Sequence of chain 12.N:
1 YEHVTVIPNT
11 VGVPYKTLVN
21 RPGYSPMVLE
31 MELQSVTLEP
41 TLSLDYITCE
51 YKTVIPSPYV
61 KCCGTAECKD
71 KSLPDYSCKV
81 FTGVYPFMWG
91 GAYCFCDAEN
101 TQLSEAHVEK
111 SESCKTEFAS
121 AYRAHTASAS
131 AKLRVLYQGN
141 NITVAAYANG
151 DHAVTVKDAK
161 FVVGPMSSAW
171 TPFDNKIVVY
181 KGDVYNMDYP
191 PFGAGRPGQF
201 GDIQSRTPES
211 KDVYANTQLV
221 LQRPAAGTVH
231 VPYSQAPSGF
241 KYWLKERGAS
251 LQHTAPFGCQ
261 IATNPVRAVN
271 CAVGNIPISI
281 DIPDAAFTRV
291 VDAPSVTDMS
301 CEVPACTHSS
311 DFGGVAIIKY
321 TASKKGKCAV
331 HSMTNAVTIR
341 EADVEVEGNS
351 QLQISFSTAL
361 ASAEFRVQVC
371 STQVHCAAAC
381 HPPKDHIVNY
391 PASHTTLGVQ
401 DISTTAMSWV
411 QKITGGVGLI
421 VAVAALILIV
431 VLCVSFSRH

Binding-site contacts:
Ligand atom O4 contacts residue LYS181 of chain 12.N at 2.7 Å (salt-bridge).
Ligand atom N2 contacts residue ASN259 of chain 12.O at 2.8 Å (h-bond).
Ligand atom C2 contacts residue ASN259 of chain 12.O at 2.4 Å.
Ligand atom C4 contacts residue ASN259 of chain 12.O at 4.2 Å.
Ligand atom C3 contacts residue LYS115 of chain 12.N at 4.3 Å.
Ligand atom C8 contacts residue LEU257 of chain 12.O at 4.1 Å (hydrophobic).
Ligand atom C8 contacts residue ASN259 of chain 12.O at 4.2 Å.
Ligand atom N2 contacts residue THR116 of chain 12.N at 4.1 Å.
Ligand atom C6 contacts residue LYS181 of chain 12.N at 3.4 Å.
Ligand atom C1 contacts residue ASN259 of chain 12.O at 1.4 Å.
Ligand atom O6 contacts residue LYS181 of chain 12.N at 3.4 Å (salt-bridge).
Ligand atom C8 contacts residue ALA258 of chain 12.O at 3.7 Å (hydrophobic).
Ligand atom C5 contacts residue ASN259 of chain 12.O at 3.6 Å.
Ligand atom O3 contacts residue LYS115 of chain 12.N at 3.6 Å (salt-bridge).
Ligand atom C5 contacts residue LYS181 of chain 12.N at 3.4 Å.
Ligand atom O7 contacts residue ASN259 of chain 12.O at 3.2 Å (h-bond).
Ligand atom O4 contacts residue PHE118 of chain 12.N at 4.1 Å.
Ligand atom C3 contacts residue ASN259 of chain 12.O at 3.7 Å.
Ligand atom C7 contacts residue ASN259 of chain 12.O at 3.2 Å.
Ligand atom C4 contacts residue LYS181 of chain 12.N at 3.6 Å.
Ligand atom O5 contacts residue ASN259 of chain 12.O at 2.3 Å (h-bond).
Ligand atom C8 contacts residue THR116 of chain 12.N at 4.3 Å.

This protein binds this small molecule.
Small molecule (SMILES): CC(=O)N[C@@H]1[C@@H](O)[C@H](O)[C@@H](CO)O[C@H]1O

Sequence of chain 12.O:
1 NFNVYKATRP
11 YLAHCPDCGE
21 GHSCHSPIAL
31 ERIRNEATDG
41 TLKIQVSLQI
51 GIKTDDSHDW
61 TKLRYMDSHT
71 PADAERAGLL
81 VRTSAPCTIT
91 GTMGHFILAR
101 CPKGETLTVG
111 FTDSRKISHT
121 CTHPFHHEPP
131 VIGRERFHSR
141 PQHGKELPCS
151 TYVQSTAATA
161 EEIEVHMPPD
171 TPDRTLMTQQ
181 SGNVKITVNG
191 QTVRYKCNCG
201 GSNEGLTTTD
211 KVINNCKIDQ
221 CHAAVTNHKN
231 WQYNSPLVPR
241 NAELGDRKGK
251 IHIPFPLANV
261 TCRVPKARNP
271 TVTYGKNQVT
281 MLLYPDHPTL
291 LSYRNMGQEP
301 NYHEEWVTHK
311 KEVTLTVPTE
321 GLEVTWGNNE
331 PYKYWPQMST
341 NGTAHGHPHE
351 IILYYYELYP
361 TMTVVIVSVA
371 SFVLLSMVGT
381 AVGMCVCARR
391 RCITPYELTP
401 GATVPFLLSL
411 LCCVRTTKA